Sequence of chain 1.C:
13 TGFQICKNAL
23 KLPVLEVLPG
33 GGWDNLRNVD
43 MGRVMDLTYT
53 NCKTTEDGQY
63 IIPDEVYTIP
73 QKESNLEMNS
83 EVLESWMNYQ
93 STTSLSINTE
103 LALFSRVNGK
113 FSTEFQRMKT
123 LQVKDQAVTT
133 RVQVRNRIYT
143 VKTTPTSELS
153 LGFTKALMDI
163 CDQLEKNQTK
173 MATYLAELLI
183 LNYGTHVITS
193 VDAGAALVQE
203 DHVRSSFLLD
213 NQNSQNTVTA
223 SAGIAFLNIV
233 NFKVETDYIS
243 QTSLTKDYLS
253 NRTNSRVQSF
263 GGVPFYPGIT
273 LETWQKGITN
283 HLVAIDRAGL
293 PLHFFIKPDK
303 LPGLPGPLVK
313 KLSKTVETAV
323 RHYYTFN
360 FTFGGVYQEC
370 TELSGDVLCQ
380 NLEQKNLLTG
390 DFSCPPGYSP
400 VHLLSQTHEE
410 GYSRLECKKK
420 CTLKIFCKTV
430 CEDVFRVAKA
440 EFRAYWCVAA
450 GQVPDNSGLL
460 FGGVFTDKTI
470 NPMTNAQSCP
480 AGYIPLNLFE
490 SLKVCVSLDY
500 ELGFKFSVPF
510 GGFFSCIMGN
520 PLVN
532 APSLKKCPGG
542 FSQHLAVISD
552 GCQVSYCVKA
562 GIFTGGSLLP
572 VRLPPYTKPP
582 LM

The protein below binds the small molecule below.
Small molecule (SMILES): CC(=O)N[C@@H]1[C@@H](O)[C@H](O)[C@@H](CO)O[C@H]1O

Binding-site contacts:
Ligand atom O3 contacts residue GLN128 of chain 1.C at 4.0 Å.
Ligand atom C3 contacts residue ASN253 of chain 1.C at 3.8 Å.
Ligand atom O5 contacts residue ASN253 of chain 1.C at 2.4 Å (h-bond).
Ligand atom O5 contacts residue LEU251 of chain 1.C at 4.4 Å.
Ligand atom C4 contacts residue ASN253 of chain 1.C at 4.2 Å.
Ligand atom O3 contacts residue SER207 of chain 1.C at 3.9 Å.
Ligand atom C1 contacts residue ASN253 of chain 1.C at 1.4 Å.
Ligand atom O6 contacts residue LEU251 of chain 1.C at 3.9 Å.
Ligand atom O7 contacts residue ASN253 of chain 1.C at 3.7 Å.
Ligand atom N2 contacts residue SER207 of chain 1.C at 3.8 Å.
Ligand atom C3 contacts residue SER207 of chain 1.C at 4.2 Å.
Ligand atom C1 contacts residue SER207 of chain 1.C at 4.4 Å.
Ligand atom N2 contacts residue ASN253 of chain 1.C at 2.9 Å (h-bond).
Ligand atom C8 contacts residue VAL205 of chain 1.C at 4.2 Å (hydrophobic).
Ligand atom C7 contacts residue ASN253 of chain 1.C at 3.5 Å.
Ligand atom C2 contacts residue SER207 of chain 1.C at 3.4 Å.
Ligand atom C5 contacts residue ASN253 of chain 1.C at 3.7 Å.
Ligand atom C6 contacts residue LEU251 of chain 1.C at 3.9 Å (hydrophobic).
Ligand atom C6 contacts residue ASN253 of chain 1.C at 4.5 Å.
Ligand atom C2 contacts residue ASN253 of chain 1.C at 2.4 Å.
Ligand atom N2 contacts residue VAL205 of chain 1.C at 4.2 Å.